Binding-site contacts:
Ligand atom C24 contacts residue LEU99 of chain 1.D at 4.1 Å (hydrophobic).
Ligand atom C10 contacts residue ASN40 of chain 1.D at 3.4 Å.
Ligand atom C2 contacts residue ASP103 of chain 1.D at 4.0 Å.
Ligand atom C2 contacts residue PHE86 of chain 1.D at 3.7 Å (hydrophobic).
Ligand atom C2 contacts residue ASN40 of chain 1.D at 3.2 Å.
Ligand atom C2 contacts residue ALA118 of chain 1.D at 4.0 Å (hydrophobic).
Ligand atom C1 contacts residue ASN40 of chain 1.D at 3.8 Å.
Ligand atom C11 contacts residue LEU99 of chain 1.D at 3.8 Å (hydrophobic).
Ligand atom C11 contacts residue TRP120 of chain 1.D at 3.7 Å (hydrophobic).
Ligand atom C5 contacts residue ASN40 of chain 1.D at 4.3 Å.
Ligand atom C18 contacts residue GLY60 of chain 1.D at 3.4 Å.
Ligand atom O1 contacts residue ASP103 of chain 1.D at 2.4 Å (salt-bridge).
Ligand atom C6 contacts residue ASN40 of chain 1.D at 4.3 Å.
Ligand atom C11 contacts residue ASN40 of chain 1.D at 4.1 Å.
Ligand atom C25 contacts residue MET90 of chain 1.D at 3.8 Å (hydrophobic).
Ligand atom C24 contacts residue MET90 of chain 1.D at 4.1 Å (hydrophobic).
Ligand atom C26 contacts residue MET90 of chain 1.D at 4.3 Å (hydrophobic).
Ligand atom C1 contacts residue PHE86 of chain 1.D at 3.9 Å (hydrophobic).
Ligand atom O1 contacts residue PHE86 of chain 1.D at 3.8 Å.
Ligand atom C19 contacts residue GLY60 of chain 1.D at 4.2 Å.
Ligand atom C19 contacts residue LEU61 of chain 1.D at 3.8 Å (hydrophobic).
Ligand atom O26 contacts residue GLY60 of chain 1.D at 3.9 Å.
Ligand atom C16 contacts residue VAL88 of chain 1.D at 4.2 Å (hydrophobic).
Ligand atom C1 contacts residue ASP103 of chain 1.D at 3.5 Å.
Ligand atom O1 contacts residue TYR16 of chain 1.D at 2.7 Å (h-bond).
Ligand atom C6 contacts residue TYR57 of chain 1.D at 4.1 Å (hydrophobic).
Ligand atom C6 contacts residue VAL20 of chain 1.D at 4.2 Å (hydrophobic).
Ligand atom C1 contacts residue TYR16 of chain 1.D at 3.3 Å (hydrophobic).
Ligand atom C12 contacts residue VAL88 of chain 1.D at 4.3 Å (hydrophobic).
Ligand atom C10 contacts residue VAL101 of chain 1.D at 4.0 Å (hydrophobic).
Ligand atom C19 contacts residue VAL66 of chain 1.D at 4.2 Å (hydrophobic).
Ligand atom C18 contacts residue VAL66 of chain 1.D at 4.2 Å (hydrophobic).
Ligand atom C4 contacts residue ASN40 of chain 1.D at 3.8 Å.
Ligand atom C5 contacts residue VAL20 of chain 1.D at 4.2 Å (hydrophobic).
Ligand atom C10 contacts residue TRP120 of chain 1.D at 3.5 Å (hydrophobic).
Ligand atom O1 contacts residue MET116 of chain 1.D at 3.5 Å.
Ligand atom C17 contacts residue GLY60 of chain 1.D at 4.2 Å.
Ligand atom C3 contacts residue ASN40 of chain 1.D at 3.1 Å.
Ligand atom C6 contacts residue TYR16 of chain 1.D at 3.1 Å (hydrophobic).
Ligand atom C24 contacts residue TRP120 of chain 1.D at 4.1 Å (hydrophobic).

This protein binds this small molecule.
Small molecule (SMILES): C[C@]12CCc3c(ccc4cc(O)ccc34)[C@@H]1CCC2=O

Sequence of chain 1.D:
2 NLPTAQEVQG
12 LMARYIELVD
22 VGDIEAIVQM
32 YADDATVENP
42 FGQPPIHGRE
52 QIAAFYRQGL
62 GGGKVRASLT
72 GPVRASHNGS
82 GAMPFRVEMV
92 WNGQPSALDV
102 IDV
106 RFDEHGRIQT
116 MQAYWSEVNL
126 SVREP